A protein and the small-molecule ligand that binds it are described below.
Small molecule (SMILES): OC[C@H]1O[C@@H](O)[C@@H](O)[C@@H](O)[C@@H]1O

Binding-site contacts:
Ligand atom O5 contacts residue NAG1 of chain 1.Z at 2.5 Å (h-bond).
Ligand atom C3 contacts residue NAG1 of chain 1.Z at 4.1 Å.
Ligand atom C4 contacts residue BMA1 of chain 1.BA at 3.6 Å.
Ligand atom O6 contacts residue NAG1 of chain 1.Z at 4.5 Å.
Ligand atom C3 contacts residue BMA1 of chain 1.BA at 2.5 Å.
Ligand atom C2 contacts residue NAG1 of chain 1.Z at 2.9 Å.
Ligand atom O2 contacts residue NAG1 of chain 1.Z at 3.4 Å (h-bond).
Ligand atom C5 contacts residue NAG1 of chain 1.Z at 3.8 Å.
Ligand atom O2 contacts residue BMA1 of chain 1.BA at 3.0 Å (h-bond).
Ligand atom C1 contacts residue NAG1 of chain 1.Z at 1.7 Å.
Ligand atom O3 contacts residue BMA1 of chain 1.BA at 1.1 Å.
Ligand atom C2 contacts residue BMA1 of chain 1.BA at 3.2 Å.
Ligand atom O4 contacts residue BMA1 of chain 1.BA at 4.0 Å.
Ligand atom O2 contacts residue HIS2 of chain 1.F at 3.4 Å (h-bond).
Ligand atom C2 contacts residue HIS2 of chain 1.F at 4.5 Å.

Sequence of chain 1.F:
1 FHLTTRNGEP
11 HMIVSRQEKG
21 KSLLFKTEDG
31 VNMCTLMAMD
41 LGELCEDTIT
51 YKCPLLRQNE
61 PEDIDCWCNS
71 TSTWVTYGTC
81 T